Binding-site contacts:
Ligand atom C1 contacts residue GLN298 of chain 2.A at 4.1 Å.
Ligand atom C8 contacts residue ASN336 of chain 2.A at 3.3 Å.
Ligand atom C8 contacts residue GLN298 of chain 2.A at 4.0 Å.
Ligand atom C8 contacts residue SER338 of chain 2.A at 3.5 Å.
Ligand atom C2 contacts residue ASN300 of chain 2.A at 2.4 Å.
Ligand atom C8 contacts residue ASN300 of chain 2.A at 4.3 Å.
Ligand atom O5 contacts residue ARG447 of chain 2.A at 3.0 Å (salt-bridge).
Ligand atom N2 contacts residue ASN300 of chain 2.A at 2.8 Å (h-bond).
Ligand atom C3 contacts residue GLN298 of chain 2.A at 3.7 Å.
Ligand atom O7 contacts residue SER416 of chain 2.A at 4.4 Å.
Ligand atom C5 contacts residue ASN300 of chain 2.A at 3.7 Å.
Ligand atom C3 contacts residue ASN300 of chain 2.A at 3.6 Å.
Ligand atom C7 contacts residue ASN336 of chain 2.A at 4.3 Å.
Ligand atom C6 contacts residue ARG447 of chain 2.A at 3.7 Å.
Ligand atom O5 contacts residue VAL449 of chain 2.A at 4.5 Å.
Ligand atom O7 contacts residue ASN336 of chain 2.A at 4.2 Å.
Ligand atom C8 contacts residue VAL337 of chain 2.A at 4.0 Å (hydrophobic).
Ligand atom O5 contacts residue ASN300 of chain 2.A at 2.4 Å (h-bond).
Ligand atom C5 contacts residue GLN298 of chain 2.A at 4.5 Å.
Ligand atom C1 contacts residue ASN300 of chain 2.A at 1.4 Å.
Ligand atom C2 contacts residue GLN298 of chain 2.A at 4.2 Å.
Ligand atom C4 contacts residue ASN300 of chain 2.A at 4.1 Å.
Ligand atom O3 contacts residue GLN298 of chain 2.A at 4.3 Å.
Ligand atom C5 contacts residue ARG447 of chain 2.A at 4.0 Å.
Ligand atom O7 contacts residue ASN300 of chain 2.A at 3.6 Å (h-bond).
Ligand atom O6 contacts residue ARG447 of chain 2.A at 3.0 Å (salt-bridge).
Ligand atom C1 contacts residue ARG447 of chain 2.A at 4.0 Å.
Ligand atom C8 contacts residue SER416 of chain 2.A at 4.4 Å.
Ligand atom C7 contacts residue ASN300 of chain 2.A at 3.4 Å.
Ligand atom N2 contacts residue GLN298 of chain 2.A at 4.0 Å.

Sequence of chain 2.A:
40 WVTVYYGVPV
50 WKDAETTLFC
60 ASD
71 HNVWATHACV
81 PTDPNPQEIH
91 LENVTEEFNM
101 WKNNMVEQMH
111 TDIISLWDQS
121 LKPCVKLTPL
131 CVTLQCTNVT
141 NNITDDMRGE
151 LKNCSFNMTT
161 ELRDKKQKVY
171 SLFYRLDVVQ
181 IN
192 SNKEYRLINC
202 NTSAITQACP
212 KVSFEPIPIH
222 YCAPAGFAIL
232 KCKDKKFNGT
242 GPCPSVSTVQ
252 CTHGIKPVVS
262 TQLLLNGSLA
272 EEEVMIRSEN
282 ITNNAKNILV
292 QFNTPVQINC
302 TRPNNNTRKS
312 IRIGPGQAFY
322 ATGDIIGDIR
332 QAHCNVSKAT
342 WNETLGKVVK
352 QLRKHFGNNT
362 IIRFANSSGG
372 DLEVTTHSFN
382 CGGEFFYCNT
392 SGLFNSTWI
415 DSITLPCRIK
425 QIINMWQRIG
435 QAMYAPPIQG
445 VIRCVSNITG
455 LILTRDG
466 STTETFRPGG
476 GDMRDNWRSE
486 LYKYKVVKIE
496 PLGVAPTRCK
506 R

This protein binds this small molecule.
Small molecule (SMILES): CC(=O)N[C@@H]1[C@@H](O)[C@H](O)[C@@H](CO)O[C@H]1O